The protein below binds the small molecule below.
Small molecule (SMILES): Cn1ncc2cc(Nc3nc(N4CCC(O)CC4)nc4c3C(=O)N=CC4)ccc21

Sequence of chain 1.B:
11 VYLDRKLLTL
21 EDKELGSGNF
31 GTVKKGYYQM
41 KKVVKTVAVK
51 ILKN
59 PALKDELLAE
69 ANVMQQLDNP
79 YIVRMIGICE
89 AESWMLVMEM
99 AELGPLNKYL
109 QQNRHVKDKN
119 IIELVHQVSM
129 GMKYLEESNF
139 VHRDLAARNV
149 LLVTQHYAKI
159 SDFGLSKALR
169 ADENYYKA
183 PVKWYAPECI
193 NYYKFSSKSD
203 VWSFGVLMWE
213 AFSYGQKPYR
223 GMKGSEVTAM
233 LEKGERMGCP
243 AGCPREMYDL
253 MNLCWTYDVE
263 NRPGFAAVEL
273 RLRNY

Binding-site contacts:
Ligand atom CAG contacts residue LEU25 of chain 1.B at 3.6 Å (hydrophobic).
Ligand atom CAD contacts residue MET96 of chain 1.B at 3.8 Å (hydrophobic).
Ligand atom CAL contacts residue GLY26 of chain 1.B at 3.6 Å.
Ligand atom CAY contacts residue PRO103 of chain 1.B at 3.8 Å (hydrophobic).
Ligand atom CBA contacts residue SER27 of chain 1.B at 3.8 Å.
Ligand atom CAI contacts residue GLU100 of chain 1.B at 3.9 Å.
Ligand atom CAD contacts residue VAL81 of chain 1.B at 3.9 Å (hydrophobic).
Ligand atom CAS contacts residue LEU25 of chain 1.B at 3.8 Å (hydrophobic).
Ligand atom OAB contacts residue ALA48 of chain 1.B at 3.8 Å.
Ligand atom NAR contacts residue GLU97 of chain 1.B at 2.8 Å (salt-bridge).
Ligand atom C2 contacts residue VAL33 of chain 1.B at 3.5 Å (hydrophobic).
Ligand atom CAH contacts residue GLU100 of chain 1.B at 3.5 Å.
Ligand atom CAI contacts residue GLY102 of chain 1.B at 3.4 Å.
Ligand atom CAV contacts residue ALA48 of chain 1.B at 3.4 Å (hydrophobic).
Ligand atom CAH contacts residue GLY102 of chain 1.B at 3.8 Å.
Ligand atom CAE contacts residue LEU25 of chain 1.B at 3.8 Å (hydrophobic).
Ligand atom CAF contacts residue MET96 of chain 1.B at 3.7 Å (hydrophobic).
Ligand atom C4 contacts residue LEU149 of chain 1.B at 3.7 Å (hydrophobic).
Ligand atom CAD contacts residue GLU97 of chain 1.B at 3.5 Å.
Ligand atom C4 contacts residue VAL33 of chain 1.B at 3.9 Å (hydrophobic).
Ligand atom CAJ contacts residue LEU25 of chain 1.B at 3.8 Å (hydrophobic).
Ligand atom CAI contacts residue ALA99 of chain 1.B at 3.5 Å (hydrophobic).
Ligand atom CAJ contacts residue GLY26 of chain 1.B at 3.9 Å.
Ligand atom NBB contacts residue VAL33 of chain 1.B at 3.6 Å.
Ligand atom OAB contacts residue MET98 of chain 1.B at 3.5 Å.
Ligand atom OAB contacts residue ALA99 of chain 1.B at 2.7 Å (h-bond).
Ligand atom CAG contacts residue PRO103 of chain 1.B at 3.8 Å (hydrophobic).
Ligand atom CAM contacts residue VAL33 of chain 1.B at 3.4 Å (hydrophobic).
Ligand atom C5 contacts residue LEU149 of chain 1.B at 3.6 Å (hydrophobic).
Ligand atom NAQ contacts residue ALA99 of chain 1.B at 3.8 Å.
Ligand atom CAW contacts residue GLY102 of chain 1.B at 3.4 Å.
Ligand atom N1 contacts residue VAL33 of chain 1.B at 3.9 Å.
Ligand atom CAV contacts residue ALA99 of chain 1.B at 3.8 Å (hydrophobic).
Ligand atom CAV contacts residue LEU149 of chain 1.B at 3.8 Å (hydrophobic).
Ligand atom N3 contacts residue VAL33 of chain 1.B at 3.5 Å.
Ligand atom CAD contacts residue ALA48 of chain 1.B at 3.8 Å (hydrophobic).
Ligand atom CAL contacts residue LEU25 of chain 1.B at 3.5 Å (hydrophobic).
Ligand atom CAV contacts residue GLU97 of chain 1.B at 3.8 Å.
Ligand atom C5 contacts residue ALA48 of chain 1.B at 3.7 Å (hydrophobic).
Ligand atom NAR contacts residue ALA48 of chain 1.B at 3.5 Å.